This small molecule binds to this protein.
Small molecule (SMILES): CC(C)(C)c1nc(-c2cccc(NS(=O)(=O)c3c(F)cccc3F)c2F)c(-c2ccnc(N)n2)s1

Sequence of chain 1.A:
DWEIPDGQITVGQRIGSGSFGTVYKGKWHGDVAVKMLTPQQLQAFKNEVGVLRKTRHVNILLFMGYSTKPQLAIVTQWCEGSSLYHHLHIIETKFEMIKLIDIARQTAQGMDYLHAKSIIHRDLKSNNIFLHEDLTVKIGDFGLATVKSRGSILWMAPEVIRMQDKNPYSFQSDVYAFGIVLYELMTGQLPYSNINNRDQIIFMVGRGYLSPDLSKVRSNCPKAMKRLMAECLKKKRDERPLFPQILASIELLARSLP

Binding-site contacts:
Ligand atom C22 contacts residue GLY47 of chain 1.A at 3.6 Å.
Ligand atom C31 contacts residue LYS64 of chain 1.A at 3.7 Å.
Ligand atom C4 contacts residue LEU90 of chain 1.A at 3.7 Å (hydrophobic).
Ligand atom C50 contacts residue THR105 of chain 1.A at 3.7 Å.
Ligand atom C1 contacts residue TRP107 of chain 1.A at 3.6 Å (hydrophobic).
Ligand atom C26 contacts residue GLY45 of chain 1.A at 3.6 Å.
Ligand atom F53 contacts residue PHE171 of chain 1.A at 3.2 Å.
Ligand atom C47 contacts residue LEU90 of chain 1.A at 3.4 Å (hydrophobic).
Ligand atom O54 contacts residue PHE49 of chain 1.A at 3.5 Å.
Ligand atom N9 contacts residue TRP107 of chain 1.A at 3.5 Å.
Ligand atom N6 contacts residue CYS108 of chain 1.A at 2.8 Å (h-bond).
Ligand atom N15 contacts residue VAL52 of chain 1.A at 3.4 Å.
Ligand atom O54 contacts residue LYS64 of chain 1.A at 3.2 Å (salt-bridge).
Ligand atom O55 contacts residue ASP170 of chain 1.A at 3.4 Å (salt-bridge).
Ligand atom F52 contacts residue LEU81 of chain 1.A at 3.4 Å.
Ligand atom F52 contacts residue PHE74 of chain 1.A at 3.7 Å.
Ligand atom C7 contacts residue ALA62 of chain 1.A at 3.7 Å (hydrophobic).
Ligand atom F52 contacts residue ILE103 of chain 1.A at 3.3 Å.
Ligand atom N6 contacts residue GLN106 of chain 1.A at 3.6 Å.
Ligand atom C7 contacts residue LEU90 of chain 1.A at 3.5 Å (hydrophobic).
Ligand atom F39 contacts residue ASP170 of chain 1.A at 2.9 Å.
Ligand atom C33 contacts residue LYS64 of chain 1.A at 3.7 Å.
Ligand atom O55 contacts residue PHE171 of chain 1.A at 2.9 Å (h-bond).
Ligand atom C37 contacts residue THR105 of chain 1.A at 3.7 Å.
Ligand atom C7 contacts residue GLN106 of chain 1.A at 3.1 Å.
Ligand atom N40 contacts residue ASP170 of chain 1.A at 3.0 Å (salt-bridge).
Ligand atom F53 contacts residue GLY169 of chain 1.A at 3.2 Å.
Ligand atom F39 contacts residue PHE159 of chain 1.A at 3.6 Å.
Ligand atom C12 contacts residue PHE159 of chain 1.A at 3.7 Å (hydrophobic).
Ligand atom C31 contacts residue LEU90 of chain 1.A at 3.5 Å (hydrophobic).
Ligand atom N9 contacts residue CYS108 of chain 1.A at 3.0 Å (h-bond).
Ligand atom N6 contacts residue TRP107 of chain 1.A at 3.6 Å.
Ligand atom C32 contacts residue LEU90 of chain 1.A at 3.7 Å (hydrophobic).
Ligand atom C35 contacts residue VAL52 of chain 1.A at 3.5 Å (hydrophobic).
Ligand atom C44 contacts residue LEU90 of chain 1.A at 3.1 Å (hydrophobic).
Ligand atom C33 contacts residue LEU90 of chain 1.A at 3.7 Å (hydrophobic).
Ligand atom C50 contacts residue LEU81 of chain 1.A at 3.5 Å (hydrophobic).
Ligand atom C37 contacts residue LYS64 of chain 1.A at 3.7 Å.
Ligand atom C1 contacts residue CYS108 of chain 1.A at 3.5 Å (hydrophobic).
Ligand atom C16 contacts residue VAL52 of chain 1.A at 3.7 Å (hydrophobic).